This small molecule binds to this protein.
Small molecule (SMILES): CCCCCCCCO[C@@H]1O[C@H](CO)[C@H](O)[C@H](N)[C@H]1O[C@H]1C[C@H](O)[C@H](O)[C@H](C)O1

Binding-site contacts:
Ligand atom OAS contacts residue HIS172 of chain 1.A at 3.1 Å (h-bond).
Ligand atom CAF contacts residue PRO173 of chain 1.A at 4.0 Å (hydrophobic).
Ligand atom CAR contacts residue GLU242 of chain 1.A at 4.0 Å.
Ligand atom CAJ contacts residue HIS172 of chain 1.A at 3.7 Å.
Ligand atom CAT contacts residue THR184 of chain 1.A at 3.2 Å.
Ligand atom CAL contacts residue HIS172 of chain 1.A at 3.8 Å.
Ligand atom NAO contacts residue UDP1 of chain 1.D at 2.6 Å (h-bond).
Ligand atom OAU contacts residue THR184 of chain 1.A at 2.7 Å (h-bond).
Ligand atom CAT contacts residue HIS172 of chain 1.A at 4.1 Å.
Ligand atom CAN contacts residue TRP239 of chain 1.A at 3.9 Å (hydrophobic).
Ligand atom OAK contacts residue HIS172 of chain 1.A at 3.5 Å.
Ligand atom CAB contacts residue UDP1 of chain 1.D at 3.5 Å.
Ligand atom CAW contacts residue SER174 of chain 1.A at 3.8 Å.
Ligand atom OAH contacts residue ASP265 of chain 1.A at 2.7 Å (salt-bridge).
Ligand atom CAT contacts residue GLU242 of chain 1.A at 3.6 Å.
Ligand atom CAP contacts residue GLU242 of chain 1.A at 3.4 Å.
Ligand atom CAT contacts residue PHE175 of chain 1.A at 4.0 Å (hydrophobic).
Ligand atom CAP contacts residue TRP239 of chain 1.A at 3.6 Å (hydrophobic).
Ligand atom CAD contacts residue ASP265 of chain 1.A at 3.4 Å.
Ligand atom OAM contacts residue UDP1 of chain 1.D at 3.9 Å.
Ligand atom CAA contacts residue UDP1 of chain 1.D at 3.6 Å.
Ligand atom OAK contacts residue SER174 of chain 1.A at 3.8 Å.
Ligand atom CAT contacts residue TRP239 of chain 1.A at 3.4 Å (hydrophobic).
Ligand atom CAF contacts residue SER174 of chain 1.A at 4.1 Å.
Ligand atom CAN contacts residue UDP1 of chain 1.D at 3.8 Å.
Ligand atom OAH contacts residue ALA282 of chain 1.A at 3.8 Å.
Ligand atom OAI contacts residue MET205 of chain 1.A at 3.6 Å.
Ligand atom CAW contacts residue LEU268 of chain 1.A at 3.8 Å (hydrophobic).
Ligand atom OAQ contacts residue GLU242 of chain 1.A at 2.6 Å (salt-bridge).
Ligand atom CAR contacts residue TRP239 of chain 1.A at 3.6 Å (hydrophobic).
Ligand atom CAV contacts residue SER174 of chain 1.A at 3.4 Å.
Ligand atom OAG contacts residue ASP265 of chain 1.A at 4.1 Å.
Ligand atom OAU contacts residue PHE175 of chain 1.A at 3.4 Å.
Ligand atom OAQ contacts residue HIS172 of chain 1.A at 3.0 Å (h-bond).
Ligand atom CAP contacts residue HIS172 of chain 1.A at 3.9 Å.
Ligand atom CAT contacts residue TYR203 of chain 1.A at 3.7 Å (hydrophobic).
Ligand atom CAV contacts residue HIS172 of chain 1.A at 4.1 Å.
Ligand atom CAF contacts residue LEU268 of chain 1.A at 3.9 Å (hydrophobic).
Ligand atom OAU contacts residue TRP239 of chain 1.A at 3.4 Å (h-bond).
Ligand atom CAR contacts residue HIS172 of chain 1.A at 3.9 Å.

Sequence of chain 1.A:
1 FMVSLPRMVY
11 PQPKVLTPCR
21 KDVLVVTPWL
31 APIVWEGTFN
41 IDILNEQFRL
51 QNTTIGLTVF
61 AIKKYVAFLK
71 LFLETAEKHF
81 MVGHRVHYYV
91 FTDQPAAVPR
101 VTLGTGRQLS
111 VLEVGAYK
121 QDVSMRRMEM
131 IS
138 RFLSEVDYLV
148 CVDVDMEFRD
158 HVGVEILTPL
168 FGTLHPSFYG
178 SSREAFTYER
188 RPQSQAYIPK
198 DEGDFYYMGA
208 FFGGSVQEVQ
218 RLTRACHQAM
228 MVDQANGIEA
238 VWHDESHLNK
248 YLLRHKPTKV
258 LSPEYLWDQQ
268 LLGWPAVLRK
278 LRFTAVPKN